Binding-site contacts:
Ligand atom O6 contacts residue ASN122 of chain 1.A at 4.4 Å.
Ligand atom C4 contacts residue ASN122 of chain 1.A at 4.0 Å.
Ligand atom C1 contacts residue LYS133 of chain 1.A at 4.3 Å.
Ligand atom C5 contacts residue ASN122 of chain 1.A at 3.5 Å.
Ligand atom C7 contacts residue ASN122 of chain 1.A at 3.4 Å.
Ligand atom C3 contacts residue ASN122 of chain 1.A at 3.7 Å.
Ligand atom N2 contacts residue LYS133 of chain 1.A at 4.1 Å.
Ligand atom C8 contacts residue GLN100 of chain 1.A at 4.3 Å.
Ligand atom C1 contacts residue ASN122 of chain 1.A at 1.4 Å.
Ligand atom O5 contacts residue ASN122 of chain 1.A at 2.2 Å (h-bond).
Ligand atom C2 contacts residue ASN122 of chain 1.A at 2.4 Å.
Ligand atom N2 contacts residue ASN122 of chain 1.A at 3.1 Å (h-bond).
Ligand atom O7 contacts residue ASN122 of chain 1.A at 3.1 Å (h-bond).

Sequence of chain 1.A:
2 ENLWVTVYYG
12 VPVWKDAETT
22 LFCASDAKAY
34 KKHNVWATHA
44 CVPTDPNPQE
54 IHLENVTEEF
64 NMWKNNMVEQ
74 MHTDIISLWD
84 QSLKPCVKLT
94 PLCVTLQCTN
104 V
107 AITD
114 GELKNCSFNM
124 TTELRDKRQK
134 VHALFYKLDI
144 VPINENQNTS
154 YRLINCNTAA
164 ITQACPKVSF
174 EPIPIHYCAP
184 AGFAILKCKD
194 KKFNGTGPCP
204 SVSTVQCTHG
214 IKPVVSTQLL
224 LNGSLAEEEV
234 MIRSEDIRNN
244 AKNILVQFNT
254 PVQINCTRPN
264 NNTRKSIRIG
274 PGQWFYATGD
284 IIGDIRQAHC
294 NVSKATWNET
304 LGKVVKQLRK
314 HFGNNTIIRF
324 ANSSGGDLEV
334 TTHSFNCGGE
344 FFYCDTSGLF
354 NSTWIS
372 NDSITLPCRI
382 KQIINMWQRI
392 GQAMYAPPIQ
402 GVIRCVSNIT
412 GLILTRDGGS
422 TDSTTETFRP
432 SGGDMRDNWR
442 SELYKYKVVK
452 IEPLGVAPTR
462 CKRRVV

This protein binds this small molecule.
Small molecule (SMILES): CC(=O)N[C@@H]1[C@@H](O)[C@H](O)[C@@H](CO)O[C@H]1O